Binding-site contacts:
Ligand atom O7 contacts residue ASN1050 of chain 1.C at 4.2 Å.
Ligand atom C8 contacts residue ASN1050 of chain 1.C at 3.9 Å.
Ligand atom C8 contacts residue GLU1048 of chain 1.C at 3.3 Å.
Ligand atom C5 contacts residue ALA682 of chain 1.C at 3.7 Å (hydrophobic).
Ligand atom C2 contacts residue ASN1050 of chain 1.C at 2.5 Å.
Ligand atom O5 contacts residue ASN1050 of chain 1.C at 2.3 Å (h-bond).
Ligand atom C6 contacts residue ALA682 of chain 1.C at 4.4 Å (hydrophobic).
Ligand atom O4 contacts residue ALA682 of chain 1.C at 4.1 Å.
Ligand atom N2 contacts residue ASN1050 of chain 1.C at 2.8 Å (h-bond).
Ligand atom C4 contacts residue ALA682 of chain 1.C at 4.3 Å (hydrophobic).
Ligand atom C4 contacts residue ASN1050 of chain 1.C at 4.2 Å.
Ligand atom C8 contacts residue LYS1049 of chain 1.C at 4.3 Å.
Ligand atom C1 contacts residue GLN871 of chain 1.B at 4.2 Å.
Ligand atom C7 contacts residue ASN1050 of chain 1.C at 3.6 Å.
Ligand atom C3 contacts residue ALA682 of chain 1.C at 4.4 Å (hydrophobic).
Ligand atom C3 contacts residue ASN1050 of chain 1.C at 3.8 Å.
Ligand atom C1 contacts residue ASN1050 of chain 1.C at 1.4 Å.
Ligand atom C5 contacts residue ASN1050 of chain 1.C at 3.6 Å.

A protein and the small-molecule ligand that binds it are described below.
Small molecule (SMILES): CC(=O)N[C@@H]1[C@@H](O)[C@H](O)[C@@H](CO)O[C@H]1O

Sequence of chain 1.B:
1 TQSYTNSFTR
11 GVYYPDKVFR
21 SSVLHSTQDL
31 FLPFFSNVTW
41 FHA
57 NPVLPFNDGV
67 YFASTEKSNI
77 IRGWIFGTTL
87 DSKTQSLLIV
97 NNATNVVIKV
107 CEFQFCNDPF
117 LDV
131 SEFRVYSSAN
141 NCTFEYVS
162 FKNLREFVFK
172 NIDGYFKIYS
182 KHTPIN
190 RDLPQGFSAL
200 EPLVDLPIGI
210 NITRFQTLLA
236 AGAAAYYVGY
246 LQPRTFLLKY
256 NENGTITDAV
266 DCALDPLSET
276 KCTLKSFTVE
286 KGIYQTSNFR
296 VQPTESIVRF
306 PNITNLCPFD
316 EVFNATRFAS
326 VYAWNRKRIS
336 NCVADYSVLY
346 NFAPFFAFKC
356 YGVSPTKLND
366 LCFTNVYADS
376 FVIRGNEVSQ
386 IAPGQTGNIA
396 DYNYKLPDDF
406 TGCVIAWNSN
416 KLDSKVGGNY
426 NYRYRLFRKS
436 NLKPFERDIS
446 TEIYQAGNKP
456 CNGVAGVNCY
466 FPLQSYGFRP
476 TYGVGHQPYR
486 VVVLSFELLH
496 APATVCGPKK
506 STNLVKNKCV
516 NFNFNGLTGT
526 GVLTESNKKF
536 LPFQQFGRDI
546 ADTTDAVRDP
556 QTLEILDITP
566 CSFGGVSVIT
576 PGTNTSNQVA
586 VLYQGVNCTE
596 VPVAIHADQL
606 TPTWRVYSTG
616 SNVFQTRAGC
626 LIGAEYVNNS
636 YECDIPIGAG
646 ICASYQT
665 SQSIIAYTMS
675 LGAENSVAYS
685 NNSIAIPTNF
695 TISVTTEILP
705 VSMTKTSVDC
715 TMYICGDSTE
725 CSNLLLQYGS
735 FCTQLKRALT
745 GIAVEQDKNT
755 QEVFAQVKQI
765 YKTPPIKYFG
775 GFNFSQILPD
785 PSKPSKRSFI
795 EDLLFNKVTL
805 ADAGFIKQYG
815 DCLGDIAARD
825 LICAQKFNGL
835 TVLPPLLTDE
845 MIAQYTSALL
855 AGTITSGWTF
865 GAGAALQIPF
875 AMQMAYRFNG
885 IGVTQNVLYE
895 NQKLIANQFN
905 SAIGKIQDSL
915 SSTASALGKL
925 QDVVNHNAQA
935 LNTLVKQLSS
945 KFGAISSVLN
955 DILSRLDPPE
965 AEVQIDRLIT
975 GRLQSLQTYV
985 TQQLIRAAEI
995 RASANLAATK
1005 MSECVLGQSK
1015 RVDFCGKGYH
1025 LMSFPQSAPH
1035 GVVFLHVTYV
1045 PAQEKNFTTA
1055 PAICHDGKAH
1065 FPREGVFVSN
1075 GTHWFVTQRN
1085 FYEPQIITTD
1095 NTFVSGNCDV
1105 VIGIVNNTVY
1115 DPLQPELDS

Sequence of chain 1.C:
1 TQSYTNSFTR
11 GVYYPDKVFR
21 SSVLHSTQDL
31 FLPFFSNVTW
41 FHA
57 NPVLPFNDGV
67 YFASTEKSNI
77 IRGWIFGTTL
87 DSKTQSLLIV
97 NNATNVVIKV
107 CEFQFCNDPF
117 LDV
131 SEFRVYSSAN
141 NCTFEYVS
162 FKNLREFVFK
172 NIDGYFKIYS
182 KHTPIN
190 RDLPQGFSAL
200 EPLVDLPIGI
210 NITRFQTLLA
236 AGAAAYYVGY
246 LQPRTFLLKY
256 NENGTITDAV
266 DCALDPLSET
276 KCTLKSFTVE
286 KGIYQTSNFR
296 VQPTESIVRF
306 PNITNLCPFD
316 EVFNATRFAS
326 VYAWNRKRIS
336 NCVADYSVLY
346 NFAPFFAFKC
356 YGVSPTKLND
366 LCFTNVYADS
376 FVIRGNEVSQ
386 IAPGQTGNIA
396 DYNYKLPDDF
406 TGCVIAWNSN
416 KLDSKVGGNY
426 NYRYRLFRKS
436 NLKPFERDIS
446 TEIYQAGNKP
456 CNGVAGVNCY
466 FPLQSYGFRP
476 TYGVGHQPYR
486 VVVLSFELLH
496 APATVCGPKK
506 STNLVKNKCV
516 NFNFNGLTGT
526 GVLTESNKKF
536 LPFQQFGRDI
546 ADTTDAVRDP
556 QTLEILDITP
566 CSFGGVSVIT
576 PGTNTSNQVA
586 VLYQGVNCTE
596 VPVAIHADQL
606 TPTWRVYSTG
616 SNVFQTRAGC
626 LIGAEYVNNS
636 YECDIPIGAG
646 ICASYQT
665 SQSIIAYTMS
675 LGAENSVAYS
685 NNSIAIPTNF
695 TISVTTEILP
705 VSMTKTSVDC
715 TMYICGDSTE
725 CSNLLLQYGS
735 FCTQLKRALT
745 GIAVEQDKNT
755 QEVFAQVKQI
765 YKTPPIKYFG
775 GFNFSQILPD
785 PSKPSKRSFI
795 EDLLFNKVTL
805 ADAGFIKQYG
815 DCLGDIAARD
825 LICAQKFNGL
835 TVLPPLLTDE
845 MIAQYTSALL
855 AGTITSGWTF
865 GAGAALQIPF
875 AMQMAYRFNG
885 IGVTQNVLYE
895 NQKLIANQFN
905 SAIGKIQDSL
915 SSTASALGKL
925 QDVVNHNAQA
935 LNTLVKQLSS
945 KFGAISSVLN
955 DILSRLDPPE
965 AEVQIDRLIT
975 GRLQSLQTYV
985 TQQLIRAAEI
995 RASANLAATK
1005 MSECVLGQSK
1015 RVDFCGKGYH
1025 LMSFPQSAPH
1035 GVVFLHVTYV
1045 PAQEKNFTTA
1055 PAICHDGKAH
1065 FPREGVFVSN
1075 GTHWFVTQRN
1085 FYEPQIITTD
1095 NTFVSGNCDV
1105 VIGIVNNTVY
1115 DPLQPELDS